Sequence of chain 1.B:
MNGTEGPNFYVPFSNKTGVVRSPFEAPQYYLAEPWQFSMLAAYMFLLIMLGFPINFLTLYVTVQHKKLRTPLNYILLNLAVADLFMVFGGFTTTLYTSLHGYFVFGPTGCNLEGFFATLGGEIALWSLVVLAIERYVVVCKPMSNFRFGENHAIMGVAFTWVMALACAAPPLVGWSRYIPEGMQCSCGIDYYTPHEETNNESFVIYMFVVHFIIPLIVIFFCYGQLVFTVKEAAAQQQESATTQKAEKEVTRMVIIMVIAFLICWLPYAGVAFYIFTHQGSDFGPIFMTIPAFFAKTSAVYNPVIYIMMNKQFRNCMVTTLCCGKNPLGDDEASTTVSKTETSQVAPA

Binding-site contacts:
Ligand atom C17 contacts residue ALA270 of chain 1.B at 3.6 Å (hydrophobic).
Ligand atom C10 contacts residue TYR269 of chain 1.B at 3.7 Å (hydrophobic).
Ligand atom C8 contacts residue TYR269 of chain 1.B at 3.9 Å (hydrophobic).
Ligand atom C5 contacts residue GLU123 of chain 1.B at 3.7 Å.
Ligand atom C19 contacts residue ILE190 of chain 1.B at 3.3 Å (hydrophobic).
Ligand atom C8 contacts residue THR119 of chain 1.B at 3.9 Å.
Ligand atom C15 contacts residue LYS297 of chain 1.B at 1.3 Å.
Ligand atom C12 contacts residue ALA118 of chain 1.B at 3.7 Å (hydrophobic).
Ligand atom C12 contacts residue CYS188 of chain 1.B at 3.6 Å (hydrophobic).
Ligand atom C10 contacts residue THR119 of chain 1.B at 3.4 Å.
Ligand atom C18 contacts residue GLY122 of chain 1.B at 3.6 Å.
Ligand atom C20 contacts residue ALA293 of chain 1.B at 3.6 Å (hydrophobic).
Ligand atom C9 contacts residue THR119 of chain 1.B at 3.6 Å.
Ligand atom C13 contacts residue ALA118 of chain 1.B at 3.9 Å (hydrophobic).
Ligand atom C16 contacts residue MET208 of chain 1.B at 3.7 Å (hydrophobic).
Ligand atom C18 contacts residue GLU123 of chain 1.B at 3.8 Å.
Ligand atom C9 contacts residue TYR269 of chain 1.B at 4.0 Å (hydrophobic).
Ligand atom C13 contacts residue LYS297 of chain 1.B at 3.7 Å.
Ligand atom C14 contacts residue LYS297 of chain 1.B at 2.4 Å.
Ligand atom C2 contacts residue ALA270 of chain 1.B at 3.9 Å (hydrophobic).
Ligand atom C4 contacts residue TRP266 of chain 1.B at 3.8 Å (hydrophobic).
Ligand atom C18 contacts residue TRP266 of chain 1.B at 3.8 Å (hydrophobic).
Ligand atom C16 contacts residue HIS212 of chain 1.B at 3.9 Å.
Ligand atom C3 contacts residue PHE213 of chain 1.B at 3.8 Å (hydrophobic).
Ligand atom C4 contacts residue GLU123 of chain 1.B at 3.9 Å.
Ligand atom C15 contacts residue SER187 of chain 1.B at 3.9 Å.
Ligand atom C20 contacts residue TYR269 of chain 1.B at 3.6 Å (hydrophobic).
Ligand atom C14 contacts residue ALA118 of chain 1.B at 3.5 Å (hydrophobic).
Ligand atom C11 contacts residue TYR269 of chain 1.B at 3.6 Å (hydrophobic).
Ligand atom C19 contacts residue TYR192 of chain 1.B at 3.6 Å (hydrophobic).
Ligand atom C5 contacts residue TRP266 of chain 1.B at 3.9 Å (hydrophobic).
Ligand atom C9 contacts residue TYR192 of chain 1.B at 4.0 Å (hydrophobic).
Ligand atom C19 contacts residue THR119 of chain 1.B at 3.7 Å.
Ligand atom C4 contacts residue PHE262 of chain 1.B at 4.0 Å (hydrophobic).
Ligand atom C3 contacts residue GLU123 of chain 1.B at 3.9 Å.
Ligand atom C14 contacts residue CYS188 of chain 1.B at 3.9 Å (hydrophobic).
Ligand atom C15 contacts residue GLU114 of chain 1.B at 3.8 Å.
Ligand atom C15 contacts residue ALA293 of chain 1.B at 3.4 Å (hydrophobic).
Ligand atom C12 contacts residue TYR269 of chain 1.B at 3.9 Å (hydrophobic).
Ligand atom C2 contacts residue PHE213 of chain 1.B at 3.5 Å (hydrophobic).

A protein and the small-molecule ligand that binds it are described below.
Small molecule (SMILES): CC1=C(/C=C/C(C)=C/C=C/C(C)=C/C=O)C(C)(C)CCC1